A protein and the small-molecule ligand that binds it are described below.
Small molecule (SMILES): CC(=O)N[C@H]1[C@H](O[C@H]2[C@H](O)[C@@H](NC(C)=O)CO[C@@H]2CO)O[C@H](CO)[C@@H](O)[C@@H]1O

Binding-site contacts:
Ligand atom O7 contacts residue TRP437 of chain 1.B at 3.7 Å.
Ligand atom C3 contacts residue ASN146 of chain 1.B at 3.7 Å.
Ligand atom C8 contacts residue TRP437 of chain 1.B at 3.4 Å (hydrophobic).
Ligand atom O7 contacts residue ASN146 of chain 1.B at 3.6 Å.
Ligand atom C2 contacts residue TRP437 of chain 1.B at 4.1 Å (hydrophobic).
Ligand atom C1 contacts residue TRP437 of chain 1.B at 3.8 Å (hydrophobic).
Ligand atom C2 contacts residue ASN146 of chain 1.B at 2.4 Å.
Ligand atom O5 contacts residue TRP437 of chain 1.B at 4.3 Å.
Ligand atom C1 contacts residue ASN146 of chain 1.B at 1.4 Å.
Ligand atom N2 contacts residue TRP437 of chain 1.B at 3.4 Å.
Ligand atom C8 contacts residue ILE469 of chain 1.B at 3.5 Å (hydrophobic).
Ligand atom O5 contacts residue ASN146 of chain 1.B at 2.4 Å (h-bond).
Ligand atom C4 contacts residue ASN146 of chain 1.B at 4.2 Å.
Ligand atom N2 contacts residue ASN146 of chain 1.B at 2.9 Å (h-bond).
Ligand atom C3 contacts residue TRP437 of chain 1.B at 3.9 Å (hydrophobic).
Ligand atom O4 contacts residue TRP437 of chain 1.B at 3.8 Å.
Ligand atom C5 contacts residue TRP437 of chain 1.B at 3.9 Å (hydrophobic).
Ligand atom C7 contacts residue ASN146 of chain 1.B at 3.5 Å.
Ligand atom C5 contacts residue ASN146 of chain 1.B at 3.6 Å.
Ligand atom C4 contacts residue TRP437 of chain 1.B at 4.3 Å (hydrophobic).
Ligand atom C7 contacts residue TRP437 of chain 1.B at 3.9 Å (hydrophobic).

Sequence of chain 1.B:
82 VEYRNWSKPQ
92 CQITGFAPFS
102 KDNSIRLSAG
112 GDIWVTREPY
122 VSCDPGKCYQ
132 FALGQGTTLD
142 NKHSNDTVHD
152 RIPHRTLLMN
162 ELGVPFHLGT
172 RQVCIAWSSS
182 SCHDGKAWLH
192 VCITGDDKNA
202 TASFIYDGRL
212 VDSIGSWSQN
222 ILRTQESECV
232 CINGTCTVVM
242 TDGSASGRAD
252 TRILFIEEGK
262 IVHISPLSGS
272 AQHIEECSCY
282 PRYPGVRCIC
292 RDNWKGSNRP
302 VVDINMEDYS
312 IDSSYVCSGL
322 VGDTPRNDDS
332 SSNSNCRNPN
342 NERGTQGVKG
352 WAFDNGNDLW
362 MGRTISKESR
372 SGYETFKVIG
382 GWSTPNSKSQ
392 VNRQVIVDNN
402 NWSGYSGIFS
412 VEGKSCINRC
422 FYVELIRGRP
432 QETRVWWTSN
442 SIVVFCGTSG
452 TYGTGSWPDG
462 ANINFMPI